This protein binds this small molecule.
Small molecule (SMILES): CC(=O)N[C@@H]1[C@@H](O)[C@H](O)[C@@H](CO)O[C@H]1O

Sequence of chain 1.B:
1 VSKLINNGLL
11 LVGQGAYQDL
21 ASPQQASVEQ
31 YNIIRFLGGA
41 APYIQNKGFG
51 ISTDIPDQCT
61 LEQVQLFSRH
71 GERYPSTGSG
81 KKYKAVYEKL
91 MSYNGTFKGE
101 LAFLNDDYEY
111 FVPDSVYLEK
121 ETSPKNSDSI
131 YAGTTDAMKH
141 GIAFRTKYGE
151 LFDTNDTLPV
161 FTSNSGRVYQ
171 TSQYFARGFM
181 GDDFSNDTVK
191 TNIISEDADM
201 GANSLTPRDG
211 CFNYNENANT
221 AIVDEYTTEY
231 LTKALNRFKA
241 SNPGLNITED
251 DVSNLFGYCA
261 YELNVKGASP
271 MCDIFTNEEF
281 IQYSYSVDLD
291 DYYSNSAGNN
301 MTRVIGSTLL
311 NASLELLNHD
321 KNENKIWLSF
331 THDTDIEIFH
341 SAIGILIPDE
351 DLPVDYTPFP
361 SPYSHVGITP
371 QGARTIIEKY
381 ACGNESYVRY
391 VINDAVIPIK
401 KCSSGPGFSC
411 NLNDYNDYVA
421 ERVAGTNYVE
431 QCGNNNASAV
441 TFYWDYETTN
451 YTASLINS

Binding-site contacts:
Ligand atom C4 contacts residue THR426 of chain 1.B at 4.3 Å.
Ligand atom C4 contacts residue ASN311 of chain 1.B at 4.2 Å.
Ligand atom C2 contacts residue THR426 of chain 1.B at 3.7 Å.
Ligand atom N2 contacts residue VAL423 of chain 1.B at 4.3 Å.
Ligand atom C7 contacts residue VAL304 of chain 1.B at 4.4 Å (hydrophobic).
Ligand atom C8 contacts residue VAL304 of chain 1.B at 3.1 Å (hydrophobic).
Ligand atom C3 contacts residue THR426 of chain 1.B at 3.3 Å.
Ligand atom C1 contacts residue THR426 of chain 1.B at 4.5 Å.
Ligand atom N2 contacts residue THR426 of chain 1.B at 2.8 Å (h-bond).
Ligand atom C7 contacts residue ASN311 of chain 1.B at 3.2 Å.
Ligand atom C7 contacts residue SER307 of chain 1.B at 3.9 Å.
Ligand atom O4 contacts residue THR426 of chain 1.B at 4.1 Å.
Ligand atom N2 contacts residue ASN311 of chain 1.B at 2.9 Å (h-bond).
Ligand atom O5 contacts residue ASN311 of chain 1.B at 2.3 Å (h-bond).
Ligand atom C8 contacts residue THR308 of chain 1.B at 3.9 Å.
Ligand atom O7 contacts residue ASN311 of chain 1.B at 3.0 Å (h-bond).
Ligand atom C3 contacts residue ASN311 of chain 1.B at 3.7 Å.
Ligand atom C8 contacts residue SER307 of chain 1.B at 3.7 Å.
Ligand atom O3 contacts residue THR426 of chain 1.B at 2.7 Å (h-bond).
Ligand atom C7 contacts residue THR308 of chain 1.B at 4.1 Å.
Ligand atom O5 contacts residue VAL423 of chain 1.B at 4.0 Å.
Ligand atom O3 contacts residue ASN427 of chain 1.B at 4.1 Å.
Ligand atom N2 contacts residue SER307 of chain 1.B at 3.9 Å.
Ligand atom C1 contacts residue VAL423 of chain 1.B at 3.6 Å (hydrophobic).
Ligand atom C8 contacts residue TYR428 of chain 1.B at 3.9 Å (hydrophobic).
Ligand atom O7 contacts residue SER438 of chain 1.B at 4.5 Å.
Ligand atom C5 contacts residue VAL423 of chain 1.B at 3.9 Å (hydrophobic).
Ligand atom C1 contacts residue ASN311 of chain 1.B at 1.4 Å.
Ligand atom O7 contacts residue SER307 of chain 1.B at 4.0 Å.
Ligand atom C2 contacts residue ASN311 of chain 1.B at 2.3 Å.
Ligand atom C7 contacts residue THR426 of chain 1.B at 3.7 Å.
Ligand atom C5 contacts residue ASN311 of chain 1.B at 3.6 Å.
Ligand atom C8 contacts residue THR426 of chain 1.B at 3.6 Å.
Ligand atom O7 contacts residue THR308 of chain 1.B at 3.8 Å.
Ligand atom C3 contacts residue VAL423 of chain 1.B at 4.4 Å (hydrophobic).